A protein and the small-molecule ligand that binds it are described below.
Small molecule (SMILES): CC(=O)N[C@H]1[C@H](O[C@H]2[C@H](O)[C@@H](NC(C)=O)CO[C@@H]2CO)O[C@H](CO)[C@@H](O)[C@@H]1O

Sequence of chain 2.B:
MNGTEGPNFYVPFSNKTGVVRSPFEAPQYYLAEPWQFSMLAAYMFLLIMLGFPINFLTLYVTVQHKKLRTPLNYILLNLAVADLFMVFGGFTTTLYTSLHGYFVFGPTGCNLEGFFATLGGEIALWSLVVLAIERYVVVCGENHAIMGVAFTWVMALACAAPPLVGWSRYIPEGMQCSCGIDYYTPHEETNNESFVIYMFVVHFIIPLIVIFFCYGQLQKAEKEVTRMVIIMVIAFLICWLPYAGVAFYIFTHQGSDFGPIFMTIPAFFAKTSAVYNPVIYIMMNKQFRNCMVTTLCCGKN

Sequence of chain 1.A:
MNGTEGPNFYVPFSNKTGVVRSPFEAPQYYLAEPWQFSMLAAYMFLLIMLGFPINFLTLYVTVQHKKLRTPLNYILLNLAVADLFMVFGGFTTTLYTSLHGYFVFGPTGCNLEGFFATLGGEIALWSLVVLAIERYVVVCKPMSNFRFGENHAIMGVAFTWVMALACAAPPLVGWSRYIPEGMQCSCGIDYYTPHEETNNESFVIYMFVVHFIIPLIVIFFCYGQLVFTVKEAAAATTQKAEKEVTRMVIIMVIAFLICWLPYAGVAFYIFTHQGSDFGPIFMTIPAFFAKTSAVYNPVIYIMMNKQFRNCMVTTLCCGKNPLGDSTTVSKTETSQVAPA

Binding-site contacts:
Ligand atom O7 contacts residue MET2 of chain 1.A at 3.7 Å.
Ligand atom O6 contacts residue GLU198 of chain 2.B at 3.2 Å (salt-bridge).
Ligand atom C7 contacts residue ZN1 of chain 2.EA at 4.4 Å.
Ligand atom C2 contacts residue GLY281 of chain 1.A at 3.5 Å.
Ligand atom C1 contacts residue ASN3 of chain 1.A at 1.4 Å.
Ligand atom C8 contacts residue GLY281 of chain 1.A at 3.6 Å.
Ligand atom O5 contacts residue ASN3 of chain 1.A at 2.4 Å (h-bond).
Ligand atom C6 contacts residue GLU198 of chain 2.B at 4.0 Å.
Ligand atom C1 contacts residue ASP283 of chain 1.A at 4.1 Å.
Ligand atom C8 contacts residue GLU198 of chain 2.B at 4.2 Å.
Ligand atom C7 contacts residue GLY281 of chain 1.A at 3.1 Å.
Ligand atom C2 contacts residue ASN3 of chain 1.A at 2.5 Å.
Ligand atom C4 contacts residue SER282 of chain 1.A at 4.4 Å.
Ligand atom C5 contacts residue ASN3 of chain 1.A at 3.7 Å.
Ligand atom C1 contacts residue SER282 of chain 1.A at 4.0 Å.
Ligand atom C5 contacts residue SER282 of chain 1.A at 4.3 Å.
Ligand atom C3 contacts residue ASN3 of chain 1.A at 3.8 Å.
Ligand atom C4 contacts residue ASN3 of chain 1.A at 4.2 Å.
Ligand atom C1 contacts residue GLY281 of chain 1.A at 3.5 Å.
Ligand atom O6 contacts residue SER282 of chain 1.A at 3.4 Å.
Ligand atom O5 contacts residue ASP283 of chain 1.A at 3.0 Å (salt-bridge).
Ligand atom C6 contacts residue SER282 of chain 1.A at 4.3 Å.
Ligand atom C8 contacts residue ZN1 of chain 2.EA at 4.0 Å.
Ligand atom C8 contacts residue ASN3 of chain 1.A at 4.5 Å.
Ligand atom O5 contacts residue SER282 of chain 1.A at 3.4 Å.
Ligand atom N2 contacts residue ASN3 of chain 1.A at 2.8 Å (h-bond).
Ligand atom N2 contacts residue GLY281 of chain 1.A at 3.7 Å.
Ligand atom C6 contacts residue ASP283 of chain 1.A at 3.4 Å.
Ligand atom C5 contacts residue ASP283 of chain 1.A at 3.8 Å.
Ligand atom O5 contacts residue GLY281 of chain 1.A at 3.9 Å.
Ligand atom O6 contacts residue ASP283 of chain 1.A at 3.4 Å (salt-bridge).
Ligand atom O7 contacts residue GLY281 of chain 1.A at 2.9 Å (h-bond).
Ligand atom C2 contacts residue SER282 of chain 1.A at 4.0 Å.
Ligand atom C8 contacts residue GLN280 of chain 1.A at 4.4 Å.
Ligand atom O7 contacts residue ASN3 of chain 1.A at 3.1 Å (h-bond).
Ligand atom C7 contacts residue ASN3 of chain 1.A at 3.2 Å.